The small molecule below binds the protein below.
Small molecule (SMILES): CC(=O)N[C@@H]1[C@@H](O)[C@H](O)[C@@H](CO)O[C@H]1O

Binding-site contacts:
Ligand atom O6 contacts residue SER402 of chain 1.E at 2.8 Å (h-bond).
Ligand atom C6 contacts residue SER402 of chain 1.E at 3.6 Å.
Ligand atom C3 contacts residue ASN528 of chain 1.E at 4.0 Å.
Ligand atom C1 contacts residue ASN528 of chain 1.E at 1.5 Å.
Ligand atom O7 contacts residue ASN528 of chain 1.E at 3.7 Å.
Ligand atom C7 contacts residue ASN528 of chain 1.E at 3.8 Å.
Ligand atom N2 contacts residue ASN528 of chain 1.E at 3.5 Å (h-bond).
Ligand atom O7 contacts residue SER299 of chain 1.E at 4.2 Å.
Ligand atom C5 contacts residue ASN528 of chain 1.E at 3.6 Å.
Ligand atom O6 contacts residue ASN528 of chain 1.E at 4.2 Å.
Ligand atom C4 contacts residue ASN528 of chain 1.E at 4.4 Å.
Ligand atom C2 contacts residue ASN528 of chain 1.E at 2.9 Å.
Ligand atom O5 contacts residue ASN528 of chain 1.E at 2.4 Å (h-bond).

Sequence of chain 1.E:
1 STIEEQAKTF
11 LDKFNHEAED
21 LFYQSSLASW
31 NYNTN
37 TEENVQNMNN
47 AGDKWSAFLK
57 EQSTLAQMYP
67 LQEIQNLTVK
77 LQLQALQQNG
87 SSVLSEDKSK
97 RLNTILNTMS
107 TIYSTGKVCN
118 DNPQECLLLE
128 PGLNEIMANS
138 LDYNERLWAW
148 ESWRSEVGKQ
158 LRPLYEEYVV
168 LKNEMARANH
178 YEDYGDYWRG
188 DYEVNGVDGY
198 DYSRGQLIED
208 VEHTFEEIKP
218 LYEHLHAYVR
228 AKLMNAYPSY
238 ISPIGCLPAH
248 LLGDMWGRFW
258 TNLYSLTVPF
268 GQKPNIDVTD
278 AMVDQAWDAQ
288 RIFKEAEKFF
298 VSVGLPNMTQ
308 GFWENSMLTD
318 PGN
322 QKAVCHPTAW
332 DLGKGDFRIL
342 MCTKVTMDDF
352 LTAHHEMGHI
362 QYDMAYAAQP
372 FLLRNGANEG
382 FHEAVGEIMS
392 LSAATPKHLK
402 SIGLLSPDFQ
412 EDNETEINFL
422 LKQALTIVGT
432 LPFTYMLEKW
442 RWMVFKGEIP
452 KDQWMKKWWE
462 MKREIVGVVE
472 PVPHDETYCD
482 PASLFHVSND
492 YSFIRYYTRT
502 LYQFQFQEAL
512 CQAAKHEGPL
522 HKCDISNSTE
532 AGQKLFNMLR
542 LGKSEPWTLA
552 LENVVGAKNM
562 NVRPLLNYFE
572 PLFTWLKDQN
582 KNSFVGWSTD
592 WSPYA